This protein binds this small molecule.
Small molecule (SMILES): CC(=O)N[C@@H]1[C@@H](O)[C@@H](O)[C@@H](CO)O[C@H]1O

Binding-site contacts:
Ligand atom C7 contacts residue ALA578 of chain 1.C at 3.5 Å (hydrophobic).
Ligand atom C8 contacts residue TYR572 of chain 1.C at 3.8 Å (hydrophobic).
Ligand atom N2 contacts residue ALA576 of chain 1.C at 3.1 Å (h-bond).
Ligand atom C7 contacts residue GLY603 of chain 1.C at 4.2 Å.
Ligand atom C2 contacts residue ALA576 of chain 1.C at 4.0 Å (hydrophobic).
Ligand atom N2 contacts residue HIS577 of chain 1.C at 3.5 Å.
Ligand atom O3 contacts residue ALA576 of chain 1.C at 4.1 Å.
Ligand atom O7 contacts residue ALA578 of chain 1.C at 3.7 Å.
Ligand atom C3 contacts residue ALA578 of chain 1.C at 4.0 Å (hydrophobic).
Ligand atom C3 contacts residue ALA576 of chain 1.C at 3.9 Å (hydrophobic).
Ligand atom O7 contacts residue GLY603 of chain 1.C at 3.8 Å.
Ligand atom C7 contacts residue ALA604 of chain 1.C at 3.7 Å (hydrophobic).
Ligand atom C6 contacts residue ARG601 of chain 1.C at 4.2 Å.
Ligand atom C7 contacts residue ALA576 of chain 1.C at 4.1 Å (hydrophobic).
Ligand atom O7 contacts residue ALA604 of chain 1.C at 3.1 Å (h-bond).
Ligand atom C8 contacts residue HIS577 of chain 1.C at 3.7 Å.
Ligand atom O6 contacts residue GLU550 of chain 1.B at 3.7 Å.
Ligand atom C5 contacts residue ARG601 of chain 1.C at 4.3 Å.
Ligand atom C4 contacts residue ALA633 of chain 1.C at 3.6 Å (hydrophobic).
Ligand atom O3 contacts residue ALA578 of chain 1.C at 2.9 Å (h-bond).
Ligand atom C2 contacts residue ALA578 of chain 1.C at 4.1 Å (hydrophobic).
Ligand atom C8 contacts residue ALA576 of chain 1.C at 4.1 Å (hydrophobic).
Ligand atom O4 contacts residue ARG601 of chain 1.C at 2.6 Å (salt-bridge).
Ligand atom C8 contacts residue ALA604 of chain 1.C at 3.4 Å (hydrophobic).
Ligand atom C8 contacts residue ALA578 of chain 1.C at 3.7 Å (hydrophobic).
Ligand atom C4 contacts residue ARG601 of chain 1.C at 3.9 Å.
Ligand atom C8 contacts residue GLY603 of chain 1.C at 3.9 Å.
Ligand atom C8 contacts residue GLY575 of chain 1.C at 4.0 Å.
Ligand atom O4 contacts residue GLU550 of chain 1.B at 3.5 Å (salt-bridge).
Ligand atom C3 contacts residue ALA633 of chain 1.C at 3.5 Å (hydrophobic).
Ligand atom C2 contacts residue ARG601 of chain 1.C at 4.0 Å.
Ligand atom O6 contacts residue GLU551 of chain 1.B at 3.4 Å.
Ligand atom O3 contacts residue ALA633 of chain 1.C at 2.5 Å (h-bond).
Ligand atom O3 contacts residue HIS577 of chain 1.C at 3.2 Å.
Ligand atom O5 contacts residue ARG601 of chain 1.C at 4.2 Å.
Ligand atom C6 contacts residue GLU550 of chain 1.B at 3.5 Å.
Ligand atom C3 contacts residue HIS577 of chain 1.C at 4.1 Å.
Ligand atom C7 contacts residue HIS577 of chain 1.C at 3.9 Å.
Ligand atom O4 contacts residue ALA633 of chain 1.C at 3.7 Å.
Ligand atom N2 contacts residue ALA578 of chain 1.C at 3.4 Å (h-bond).

Sequence of chain 1.C:
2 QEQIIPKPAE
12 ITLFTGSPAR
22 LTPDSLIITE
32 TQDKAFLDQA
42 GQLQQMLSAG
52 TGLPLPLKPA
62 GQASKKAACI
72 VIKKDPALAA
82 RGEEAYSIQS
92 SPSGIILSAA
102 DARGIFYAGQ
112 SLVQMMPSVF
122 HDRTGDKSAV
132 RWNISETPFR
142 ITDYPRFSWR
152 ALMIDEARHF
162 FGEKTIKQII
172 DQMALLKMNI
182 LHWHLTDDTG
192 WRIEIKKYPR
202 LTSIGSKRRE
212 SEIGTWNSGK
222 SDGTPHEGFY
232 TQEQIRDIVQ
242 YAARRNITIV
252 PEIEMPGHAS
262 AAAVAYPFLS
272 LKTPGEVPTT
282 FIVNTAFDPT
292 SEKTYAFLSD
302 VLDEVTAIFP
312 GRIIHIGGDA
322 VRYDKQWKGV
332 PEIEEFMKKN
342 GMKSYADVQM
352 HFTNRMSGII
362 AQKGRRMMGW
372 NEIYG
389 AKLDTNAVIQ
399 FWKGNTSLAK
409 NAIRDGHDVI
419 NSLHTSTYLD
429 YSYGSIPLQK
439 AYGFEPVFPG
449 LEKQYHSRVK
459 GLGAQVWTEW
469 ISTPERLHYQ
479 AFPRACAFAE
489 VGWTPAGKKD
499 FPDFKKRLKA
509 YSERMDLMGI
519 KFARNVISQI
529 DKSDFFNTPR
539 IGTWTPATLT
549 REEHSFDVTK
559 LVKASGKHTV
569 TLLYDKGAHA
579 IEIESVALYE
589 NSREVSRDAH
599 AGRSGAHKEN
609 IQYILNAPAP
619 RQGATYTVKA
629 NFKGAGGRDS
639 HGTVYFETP

Sequence of chain 1.B:
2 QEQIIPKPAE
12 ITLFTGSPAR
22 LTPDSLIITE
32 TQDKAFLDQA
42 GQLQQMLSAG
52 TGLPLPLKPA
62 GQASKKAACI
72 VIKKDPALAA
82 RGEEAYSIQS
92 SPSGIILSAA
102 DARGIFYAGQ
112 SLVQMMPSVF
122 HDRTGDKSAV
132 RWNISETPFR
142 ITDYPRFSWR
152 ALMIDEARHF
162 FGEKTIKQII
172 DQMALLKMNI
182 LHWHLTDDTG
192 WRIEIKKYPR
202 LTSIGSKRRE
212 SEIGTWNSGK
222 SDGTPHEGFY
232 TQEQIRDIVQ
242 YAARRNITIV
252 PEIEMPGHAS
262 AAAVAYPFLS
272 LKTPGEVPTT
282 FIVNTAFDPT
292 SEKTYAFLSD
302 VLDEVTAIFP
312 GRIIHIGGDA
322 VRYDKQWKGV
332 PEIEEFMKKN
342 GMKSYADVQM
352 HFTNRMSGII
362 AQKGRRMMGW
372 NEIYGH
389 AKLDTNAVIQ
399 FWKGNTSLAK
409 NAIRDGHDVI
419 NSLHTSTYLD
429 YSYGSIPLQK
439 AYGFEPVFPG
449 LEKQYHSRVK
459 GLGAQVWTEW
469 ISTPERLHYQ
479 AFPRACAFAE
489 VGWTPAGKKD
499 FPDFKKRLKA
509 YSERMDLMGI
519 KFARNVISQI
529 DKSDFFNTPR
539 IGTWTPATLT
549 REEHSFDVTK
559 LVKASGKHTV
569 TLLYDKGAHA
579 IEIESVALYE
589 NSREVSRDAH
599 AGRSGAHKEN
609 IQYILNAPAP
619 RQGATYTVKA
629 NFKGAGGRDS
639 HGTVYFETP